The small molecule below binds the protein below.
Small molecule (SMILES): COc1cc(OC)c2c(=O)[nH]c(-c3cc(C)c(OCCN4CCCC4)c(C)c3)nc2c1

Binding-site contacts:
Ligand atom C6 contacts residue ASN87 of chain 1.C at 3.9 Å.
Ligand atom C2 contacts residue LEU39 of chain 1.C at 3.6 Å (hydrophobic).
Ligand atom C1 contacts residue PRO29 of chain 1.C at 4.0 Å (hydrophobic).
Ligand atom C23 contacts residue VAL34 of chain 1.C at 3.9 Å (hydrophobic).
Ligand atom C3 contacts residue LEU39 of chain 1.C at 3.8 Å (hydrophobic).
Ligand atom C22 contacts residue VAL34 of chain 1.C at 3.8 Å (hydrophobic).
Ligand atom C6 contacts residue LEU41 of chain 1.C at 4.0 Å (hydrophobic).
Ligand atom C21 contacts residue VAL93 of chain 1.C at 3.9 Å (hydrophobic).
Ligand atom N contacts residue VAL93 of chain 1.C at 4.1 Å.
Ligand atom C20 contacts residue HIS91 of chain 1.C at 3.7 Å.
Ligand atom O1 contacts residue ASN87 of chain 1.C at 2.8 Å (h-bond).
Ligand atom C5 contacts residue VAL93 of chain 1.C at 4.0 Å (hydrophobic).
Ligand atom O1 contacts residue VAL93 of chain 1.C at 4.1 Å.
Ligand atom C4 contacts residue VAL93 of chain 1.C at 4.0 Å (hydrophobic).
Ligand atom C7 contacts residue HIS91 of chain 1.C at 4.1 Å.
Ligand atom C12 contacts residue LEU41 of chain 1.C at 3.8 Å (hydrophobic).
Ligand atom C18 contacts residue ASN87 of chain 1.C at 4.0 Å.
Ligand atom C22 contacts residue PRO29 of chain 1.C at 3.7 Å (hydrophobic).
Ligand atom O contacts residue PRO29 of chain 1.C at 3.6 Å.
Ligand atom C8 contacts residue LEU41 of chain 1.C at 3.9 Å (hydrophobic).
Ligand atom C7 contacts residue LEU41 of chain 1.C at 4.0 Å (hydrophobic).
Ligand atom O3 contacts residue VAL34 of chain 1.C at 3.5 Å.
Ligand atom C19 contacts residue PRO88 of chain 1.C at 4.0 Å (hydrophobic).
Ligand atom C19 contacts residue ASN87 of chain 1.C at 4.0 Å.
Ligand atom O contacts residue TRP28 of chain 1.C at 4.1 Å.
Ligand atom C9 contacts residue LEU41 of chain 1.C at 3.7 Å (hydrophobic).
Ligand atom C19 contacts residue HIS91 of chain 1.C at 3.7 Å.
Ligand atom C7 contacts residue ASN87 of chain 1.C at 3.9 Å.
Ligand atom C10 contacts residue LEU39 of chain 1.C at 3.6 Å (hydrophobic).
Ligand atom C21 contacts residue VAL34 of chain 1.C at 3.6 Å (hydrophobic).
Ligand atom N1 contacts residue LEU39 of chain 1.C at 3.7 Å.
Ligand atom N contacts residue ASN87 of chain 1.C at 3.0 Å (h-bond).
Ligand atom C11 contacts residue LEU41 of chain 1.C at 3.9 Å (hydrophobic).
Ligand atom C5 contacts residue ASN87 of chain 1.C at 3.6 Å.
Ligand atom C18 contacts residue HIS91 of chain 1.C at 3.7 Å.
Ligand atom C contacts residue TRP28 of chain 1.C at 3.7 Å (hydrophobic).
Ligand atom C20 contacts residue ASN87 of chain 1.C at 3.1 Å.
Ligand atom C23 contacts residue PRO29 of chain 1.C at 3.4 Å (hydrophobic).
Ligand atom C22 contacts residue PHE30 of chain 1.C at 3.5 Å (hydrophobic).
Ligand atom O3 contacts residue VAL93 of chain 1.C at 3.9 Å.

Sequence of chain 1.C:
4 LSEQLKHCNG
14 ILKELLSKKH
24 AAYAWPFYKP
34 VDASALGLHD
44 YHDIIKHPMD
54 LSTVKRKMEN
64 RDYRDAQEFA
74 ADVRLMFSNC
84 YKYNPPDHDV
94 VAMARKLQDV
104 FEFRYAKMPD